Sequence of chain 3.A:
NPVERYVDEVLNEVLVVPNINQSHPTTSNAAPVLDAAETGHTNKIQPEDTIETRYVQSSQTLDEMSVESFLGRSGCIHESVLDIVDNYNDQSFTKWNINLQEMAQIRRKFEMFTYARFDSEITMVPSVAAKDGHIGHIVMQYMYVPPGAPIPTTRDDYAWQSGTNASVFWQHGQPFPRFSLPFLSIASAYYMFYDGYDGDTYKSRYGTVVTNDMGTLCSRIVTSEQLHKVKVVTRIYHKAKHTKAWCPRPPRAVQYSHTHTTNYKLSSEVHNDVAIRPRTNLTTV

Binding-site contacts:
Ligand atom N2A contacts residue PHE179 of chain 3.A at 3.3 Å.
Ligand atom C4 contacts residue MET214 of chain 3.A at 4.0 Å (hydrophobic).
Ligand atom C4A contacts residue PHE179 of chain 3.A at 3.5 Å (hydrophobic).
Ligand atom CM4 contacts residue ALA166 of chain 3.A at 3.2 Å (hydrophobic).
Ligand atom C1C contacts residue MET214 of chain 3.A at 3.4 Å (hydrophobic).
Ligand atom C6B contacts residue LEU181 of chain 3.A at 3.5 Å (hydrophobic).
Ligand atom N2A contacts residue TYR144 of chain 3.A at 4.0 Å.
Ligand atom C1B contacts residue ILE98 of chain 3.A at 3.6 Å (hydrophobic).
Ligand atom N1A contacts residue MET124 of chain 3.A at 3.9 Å.
Ligand atom CM6 contacts residue TYR144 of chain 3.A at 3.7 Å (hydrophobic).
Ligand atom C5B contacts residue LEU181 of chain 3.A at 3.6 Å (hydrophobic).
Ligand atom C5 contacts residue MET214 of chain 3.A at 3.7 Å (hydrophobic).
Ligand atom N1A contacts residue LEU217 of chain 3.A at 3.4 Å.
Ligand atom N5A contacts residue LEU217 of chain 3.A at 3.7 Å.
Ligand atom C5B contacts residue TYR144 of chain 3.A at 3.7 Å (hydrophobic).
Ligand atom CM4 contacts residue VAL168 of chain 3.A at 3.9 Å (hydrophobic).
Ligand atom CM3 contacts residue TYR190 of chain 3.A at 3.8 Å (hydrophobic).
Ligand atom O1B contacts residue ILE98 of chain 3.A at 3.1 Å.
Ligand atom CM4 contacts residue TYR142 of chain 3.A at 3.9 Å (hydrophobic).
Ligand atom CM6 contacts residue LEU181 of chain 3.A at 3.8 Å (hydrophobic).
Ligand atom CM4 contacts residue TYR144 of chain 3.A at 3.8 Å (hydrophobic).
Ligand atom C3 contacts residue LEU100 of chain 3.A at 3.7 Å (hydrophobic).
Ligand atom CM6 contacts residue LEU184 of chain 3.A at 3.6 Å (hydrophobic).
Ligand atom C3C contacts residue LEU181 of chain 3.A at 4.0 Å (hydrophobic).
Ligand atom N3A contacts residue TYR144 of chain 3.A at 3.2 Å.
Ligand atom C6B contacts residue ILE98 of chain 3.A at 3.8 Å (hydrophobic).
Ligand atom N3A contacts residue PHE179 of chain 3.A at 3.6 Å.
Ligand atom N2 contacts residue MET214 of chain 3.A at 3.7 Å.
Ligand atom O1 contacts residue LEU100 of chain 3.A at 3.8 Å.
Ligand atom C5 contacts residue LEU100 of chain 3.A at 4.0 Å (hydrophobic).
Ligand atom N2 contacts residue LEU100 of chain 3.A at 3.8 Å.
Ligand atom N1A contacts residue PHE179 of chain 3.A at 3.2 Å.
Ligand atom O1 contacts residue MET214 of chain 3.A at 3.2 Å.
Ligand atom N5A contacts residue PHE179 of chain 3.A at 3.2 Å.
Ligand atom CM2 contacts residue ILE77 of chain 3.A at 3.9 Å (hydrophobic).
Ligand atom C4 contacts residue TYR190 of chain 3.A at 3.8 Å (hydrophobic).
Ligand atom CM2 contacts residue ILE122 of chain 3.A at 3.9 Å (hydrophobic).
Ligand atom C1B contacts residue LEU181 of chain 3.A at 3.9 Å (hydrophobic).
Ligand atom C4 contacts residue LEU100 of chain 3.A at 3.8 Å (hydrophobic).
Ligand atom C4A contacts residue TYR144 of chain 3.A at 3.5 Å (hydrophobic).

This small molecule binds to this protein.
Small molecule (SMILES): Cc1cc(CCCOc2c(C)cc(-n3nnc(C)n3)cc2C)on1